Binding-site contacts:
Ligand atom CAN contacts residue TYR122 of chain 1.C at 3.9 Å (hydrophobic).
Ligand atom CAD contacts residue ARG37 of chain 1.C at 4.0 Å.
Ligand atom CAO contacts residue LEU34 of chain 1.C at 4.5 Å (hydrophobic).
Ligand atom CAJ contacts residue TYR117 of chain 1.C at 3.5 Å (hydrophobic).
Ligand atom CAN contacts residue PHE106 of chain 1.B at 4.0 Å (hydrophobic).
Ligand atom CAR contacts residue PHE106 of chain 1.B at 4.1 Å (hydrophobic).
Ligand atom CAA contacts residue ILE102 of chain 1.B at 3.8 Å (hydrophobic).
Ligand atom NBC contacts residue ARG37 of chain 1.C at 4.4 Å.
Ligand atom OAY contacts residue PHE106 of chain 1.B at 3.2 Å.
Ligand atom CBA contacts residue PHE106 of chain 1.B at 4.2 Å (hydrophobic).
Ligand atom CBB contacts residue PHE106 of chain 1.B at 3.3 Å (hydrophobic).
Ligand atom OAV contacts residue PHE106 of chain 1.B at 3.7 Å.
Ligand atom CAA contacts residue TRP114 of chain 1.C at 4.3 Å (hydrophobic).
Ligand atom CAA contacts residue TYR117 of chain 1.C at 3.6 Å (hydrophobic).
Ligand atom CAN contacts residue TRP118 of chain 1.C at 4.1 Å (hydrophobic).
Ligand atom CAJ contacts residue ILE102 of chain 1.B at 4.2 Å (hydrophobic).
Ligand atom CAL contacts residue TRP118 of chain 1.C at 4.2 Å (hydrophobic).
Ligand atom CAZ contacts residue TYR122 of chain 1.C at 3.8 Å (hydrophobic).
Ligand atom CAJ contacts residue TRP118 of chain 1.C at 3.9 Å (hydrophobic).
Ligand atom CAC contacts residue ARG37 of chain 1.C at 4.4 Å.
Ligand atom CAE contacts residue ARG37 of chain 1.C at 3.5 Å.
Ligand atom CAN contacts residue ILE102 of chain 1.B at 4.4 Å (hydrophobic).
Ligand atom OAV contacts residue LEU34 of chain 1.C at 4.0 Å.
Ligand atom CAS contacts residue TRP38 of chain 1.C at 4.1 Å (hydrophobic).
Ligand atom OAF contacts residue ARG37 of chain 1.C at 4.3 Å.
Ligand atom CAT contacts residue PHE106 of chain 1.B at 3.9 Å (hydrophobic).
Ligand atom CAZ contacts residue PHE106 of chain 1.B at 3.6 Å (hydrophobic).
Ligand atom OAF contacts residue PHE106 of chain 1.B at 3.6 Å.
Ligand atom OAF contacts residue TYR122 of chain 1.C at 2.6 Å (h-bond).
Ligand atom CAK contacts residue LEU34 of chain 1.C at 4.1 Å (hydrophobic).
Ligand atom CAT contacts residue ARG37 of chain 1.C at 4.2 Å.
Ligand atom CAE contacts residue TRP38 of chain 1.C at 4.0 Å (hydrophobic).
Ligand atom CAZ contacts residue LEU34 of chain 1.C at 4.1 Å (hydrophobic).
Ligand atom CAQ contacts residue PHE106 of chain 1.B at 3.6 Å (hydrophobic).
Ligand atom CAC contacts residue TRP38 of chain 1.C at 2.5 Å (hydrophobic).
Ligand atom CAQ contacts residue LEU34 of chain 1.C at 4.4 Å (hydrophobic).
Ligand atom NBC contacts residue TRP38 of chain 1.C at 3.8 Å.

Sequence of chain 1.B:
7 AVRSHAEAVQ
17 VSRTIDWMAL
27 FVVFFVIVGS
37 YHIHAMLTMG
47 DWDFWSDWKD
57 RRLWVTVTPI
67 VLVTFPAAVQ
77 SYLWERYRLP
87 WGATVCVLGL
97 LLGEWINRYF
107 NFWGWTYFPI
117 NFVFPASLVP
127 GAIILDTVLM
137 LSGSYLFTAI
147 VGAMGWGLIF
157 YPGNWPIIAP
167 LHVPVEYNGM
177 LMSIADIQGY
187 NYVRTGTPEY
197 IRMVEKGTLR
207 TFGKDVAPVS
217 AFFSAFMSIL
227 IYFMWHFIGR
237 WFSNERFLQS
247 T

This small molecule binds to this protein.
Small molecule (SMILES): CCCCCC(=O)OC[C@H](COP(=O)(O)OCC[N+](C)(C)C)OC(=O)CCCCC

Sequence of chain 1.C:
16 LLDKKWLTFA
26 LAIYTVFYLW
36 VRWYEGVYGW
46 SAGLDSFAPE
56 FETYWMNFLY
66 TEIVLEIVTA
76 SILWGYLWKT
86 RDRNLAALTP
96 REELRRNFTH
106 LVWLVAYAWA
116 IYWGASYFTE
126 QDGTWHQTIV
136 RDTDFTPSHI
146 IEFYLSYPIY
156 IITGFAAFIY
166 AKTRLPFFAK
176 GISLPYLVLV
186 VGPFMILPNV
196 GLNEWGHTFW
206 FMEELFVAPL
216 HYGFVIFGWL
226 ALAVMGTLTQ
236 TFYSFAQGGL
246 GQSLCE